Sequence of chain 1.B:
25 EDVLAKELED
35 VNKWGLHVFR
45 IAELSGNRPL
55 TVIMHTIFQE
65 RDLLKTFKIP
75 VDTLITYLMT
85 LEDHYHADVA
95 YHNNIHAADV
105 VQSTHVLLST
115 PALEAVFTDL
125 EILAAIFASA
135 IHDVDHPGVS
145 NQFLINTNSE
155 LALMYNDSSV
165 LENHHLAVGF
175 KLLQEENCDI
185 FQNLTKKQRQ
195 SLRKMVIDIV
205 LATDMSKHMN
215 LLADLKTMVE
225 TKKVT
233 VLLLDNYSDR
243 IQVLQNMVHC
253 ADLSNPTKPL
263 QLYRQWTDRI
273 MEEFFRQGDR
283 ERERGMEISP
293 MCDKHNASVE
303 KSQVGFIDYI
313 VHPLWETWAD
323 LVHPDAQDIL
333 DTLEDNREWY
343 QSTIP

Binding-site contacts:
Ligand atom C11 contacts residue MET293 of chain 1.B at 3.6 Å (hydrophobic).
Ligand atom C13 contacts residue PHE308 of chain 1.B at 3.8 Å (hydrophobic).
Ligand atom N2 contacts residue MET209 of chain 1.B at 3.2 Å.
Ligand atom C18 contacts residue MET209 of chain 1.B at 3.3 Å (hydrophobic).
Ligand atom C10 contacts residue ILE272 of chain 1.B at 3.9 Å (hydrophobic).
Ligand atom C2 contacts residue GLN305 of chain 1.B at 4.0 Å.
Ligand atom O1 contacts residue GLN305 of chain 1.B at 3.2 Å (h-bond).
Ligand atom C3 contacts residue PHE308 of chain 1.B at 3.7 Å (hydrophobic).
Ligand atom C1 contacts residue ILE272 of chain 1.B at 3.9 Å (hydrophobic).
Ligand atom C4 contacts residue PHE276 of chain 1.B at 4.0 Å (hydrophobic).
Ligand atom C2 contacts residue PHE308 of chain 1.B at 3.9 Å (hydrophobic).
Ligand atom C22 contacts residue ILE312 of chain 1.B at 3.4 Å (hydrophobic).
Ligand atom C17 contacts residue MET209 of chain 1.B at 3.7 Å (hydrophobic).
Ligand atom C14 contacts residue PHE276 of chain 1.B at 3.7 Å (hydrophobic).
Ligand atom C9 contacts residue ILE272 of chain 1.B at 3.9 Å (hydrophobic).
Ligand atom C15 contacts residue MET209 of chain 1.B at 3.6 Å (hydrophobic).
Ligand atom C11 contacts residue GLN305 of chain 1.B at 3.4 Å.
Ligand atom O2 contacts residue PHE308 of chain 1.B at 3.6 Å.
Ligand atom C3 contacts residue ILE272 of chain 1.B at 3.9 Å (hydrophobic).
Ligand atom C21 contacts residue ILE312 of chain 1.B at 3.7 Å (hydrophobic).
Ligand atom O2 contacts residue GLN305 of chain 1.B at 2.6 Å (h-bond).
Ligand atom C10 contacts residue ASN257 of chain 1.B at 3.6 Å.
Ligand atom C6 contacts residue ILE272 of chain 1.B at 3.7 Å (hydrophobic).
Ligand atom C3 contacts residue GLN305 of chain 1.B at 3.7 Å.
Ligand atom C21 contacts residue HIS212 of chain 1.B at 3.5 Å.
Ligand atom C10 contacts residue THR269 of chain 1.B at 3.9 Å.
Ligand atom C19 contacts residue MET209 of chain 1.B at 3.7 Å (hydrophobic).
Ligand atom C7 contacts residue PHE276 of chain 1.B at 3.7 Å (hydrophobic).
Ligand atom O3 contacts residue HIS96 of chain 1.B at 3.3 Å (h-bond).
Ligand atom C23 contacts residue ILE312 of chain 1.B at 4.0 Å (hydrophobic).
Ligand atom C10 contacts residue TRP268 of chain 1.B at 3.9 Å (hydrophobic).
Ligand atom C9 contacts residue TYR95 of chain 1.B at 3.5 Å (hydrophobic).
Ligand atom O1 contacts residue ILE272 of chain 1.B at 3.7 Å.
Ligand atom C11 contacts residue PHE308 of chain 1.B at 3.6 Å (hydrophobic).
Ligand atom C20 contacts residue MET209 of chain 1.B at 3.6 Å (hydrophobic).
Ligand atom C1 contacts residue ASN257 of chain 1.B at 4.0 Å.
Ligand atom C2 contacts residue ILE272 of chain 1.B at 3.6 Å (hydrophobic).
Ligand atom C4 contacts residue PHE308 of chain 1.B at 3.9 Å (hydrophobic).
Ligand atom C16 contacts residue MET209 of chain 1.B at 3.5 Å (hydrophobic).
Ligand atom C5 contacts residue ILE272 of chain 1.B at 3.8 Å (hydrophobic).

A small-molecule ligand and the protein it binds are described below.
Small molecule (SMILES): COc1cc2c(cc1OC)[C@H](CCCc1c[nH]c3ccccc13)N(C=O)CC2